The protein below binds the small molecule below.
Small molecule (SMILES): CC(=O)N[C@@H]1[C@@H](O)[C@H](O)[C@@H](CO)O[C@H]1O

Sequence of chain 1.C:
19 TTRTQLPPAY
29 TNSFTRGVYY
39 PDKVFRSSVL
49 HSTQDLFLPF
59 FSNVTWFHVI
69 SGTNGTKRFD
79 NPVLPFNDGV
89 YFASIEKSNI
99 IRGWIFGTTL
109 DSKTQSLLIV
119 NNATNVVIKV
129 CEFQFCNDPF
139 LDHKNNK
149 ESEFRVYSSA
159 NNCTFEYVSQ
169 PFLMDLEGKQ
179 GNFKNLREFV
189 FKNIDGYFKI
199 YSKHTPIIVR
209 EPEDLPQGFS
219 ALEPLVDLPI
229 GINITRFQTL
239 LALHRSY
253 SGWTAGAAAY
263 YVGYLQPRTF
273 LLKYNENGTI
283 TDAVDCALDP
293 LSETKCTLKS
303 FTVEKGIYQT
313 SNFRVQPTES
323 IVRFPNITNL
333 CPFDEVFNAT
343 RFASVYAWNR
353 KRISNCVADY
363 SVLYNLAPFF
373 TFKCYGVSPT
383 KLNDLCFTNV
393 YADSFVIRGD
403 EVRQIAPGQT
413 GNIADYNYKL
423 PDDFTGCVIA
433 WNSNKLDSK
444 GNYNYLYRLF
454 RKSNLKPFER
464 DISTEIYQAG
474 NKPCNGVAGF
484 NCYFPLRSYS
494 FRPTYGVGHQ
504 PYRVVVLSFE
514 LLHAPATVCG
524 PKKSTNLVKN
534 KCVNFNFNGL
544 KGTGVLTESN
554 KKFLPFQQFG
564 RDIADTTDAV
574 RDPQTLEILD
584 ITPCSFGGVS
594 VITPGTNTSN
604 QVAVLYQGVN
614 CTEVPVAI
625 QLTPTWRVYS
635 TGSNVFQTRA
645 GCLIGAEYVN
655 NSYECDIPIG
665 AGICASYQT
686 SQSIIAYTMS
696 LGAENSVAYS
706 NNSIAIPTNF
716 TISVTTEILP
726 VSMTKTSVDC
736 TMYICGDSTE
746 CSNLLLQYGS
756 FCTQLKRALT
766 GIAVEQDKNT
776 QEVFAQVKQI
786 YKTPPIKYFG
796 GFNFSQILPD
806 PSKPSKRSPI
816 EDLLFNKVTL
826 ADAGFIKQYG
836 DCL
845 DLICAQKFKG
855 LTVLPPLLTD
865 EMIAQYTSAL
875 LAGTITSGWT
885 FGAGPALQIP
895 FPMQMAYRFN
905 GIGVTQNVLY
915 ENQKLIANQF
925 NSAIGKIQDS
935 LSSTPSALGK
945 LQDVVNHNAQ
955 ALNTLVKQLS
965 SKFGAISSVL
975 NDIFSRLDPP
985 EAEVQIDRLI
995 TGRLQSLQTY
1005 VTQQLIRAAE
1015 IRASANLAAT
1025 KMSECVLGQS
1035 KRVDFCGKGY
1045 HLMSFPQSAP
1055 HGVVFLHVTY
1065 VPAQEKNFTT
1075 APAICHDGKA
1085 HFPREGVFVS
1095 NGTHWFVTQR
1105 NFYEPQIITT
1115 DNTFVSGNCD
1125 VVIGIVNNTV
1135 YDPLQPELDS

Binding-site contacts:
Ligand atom C5 contacts residue ASN600 of chain 1.C at 3.7 Å.
Ligand atom C1 contacts residue ASN600 of chain 1.C at 1.5 Å.
Ligand atom C6 contacts residue ASN600 of chain 1.C at 4.4 Å.
Ligand atom C2 contacts residue ASN600 of chain 1.C at 2.6 Å.
Ligand atom C7 contacts residue ASN600 of chain 1.C at 3.8 Å.
Ligand atom O6 contacts residue ASN600 of chain 1.C at 4.1 Å.
Ligand atom O7 contacts residue ASN600 of chain 1.C at 4.2 Å.
Ligand atom C4 contacts residue ASN600 of chain 1.C at 4.3 Å.
Ligand atom O5 contacts residue ASN600 of chain 1.C at 2.5 Å (h-bond).
Ligand atom C3 contacts residue ASN600 of chain 1.C at 3.9 Å.
Ligand atom N2 contacts residue ASN600 of chain 1.C at 2.9 Å (h-bond).